Sequence of chain 32.F:
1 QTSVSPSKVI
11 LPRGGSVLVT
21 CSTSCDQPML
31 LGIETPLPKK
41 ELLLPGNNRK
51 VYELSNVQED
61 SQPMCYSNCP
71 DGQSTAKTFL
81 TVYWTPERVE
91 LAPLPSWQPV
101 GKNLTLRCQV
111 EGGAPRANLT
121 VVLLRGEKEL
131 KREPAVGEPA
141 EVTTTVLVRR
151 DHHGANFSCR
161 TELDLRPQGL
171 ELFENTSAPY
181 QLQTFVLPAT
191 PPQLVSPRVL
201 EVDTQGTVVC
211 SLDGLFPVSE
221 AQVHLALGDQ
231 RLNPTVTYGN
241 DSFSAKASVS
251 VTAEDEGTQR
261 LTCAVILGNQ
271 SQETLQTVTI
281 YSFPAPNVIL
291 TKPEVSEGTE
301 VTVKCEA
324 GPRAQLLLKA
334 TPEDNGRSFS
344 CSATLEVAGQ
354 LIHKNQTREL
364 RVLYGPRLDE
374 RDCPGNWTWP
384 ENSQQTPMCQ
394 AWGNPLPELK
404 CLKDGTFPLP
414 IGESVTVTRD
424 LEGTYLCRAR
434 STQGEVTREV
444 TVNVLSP

A small-molecule ligand and the protein it binds are described below.
Small molecule (SMILES): CC(=O)N[C@@H]1[C@@H](O)[C@H](O)[C@@H](CO)O[C@H]1O

Binding-site contacts:
Ligand atom O7 contacts residue GLY239 of chain 32.F at 3.6 Å.
Ligand atom C7 contacts residue ASN240 of chain 32.F at 3.2 Å.
Ligand atom N2 contacts residue ASN240 of chain 32.F at 2.8 Å (h-bond).
Ligand atom C3 contacts residue ASN240 of chain 32.F at 3.7 Å.
Ligand atom C5 contacts residue ASN240 of chain 32.F at 3.7 Å.
Ligand atom O5 contacts residue ASN240 of chain 32.F at 2.4 Å (h-bond).
Ligand atom C4 contacts residue ASN240 of chain 32.F at 4.3 Å.
Ligand atom O7 contacts residue ASN240 of chain 32.F at 3.0 Å (h-bond).
Ligand atom C8 contacts residue ASN240 of chain 32.F at 3.9 Å.
Ligand atom C2 contacts residue ASN240 of chain 32.F at 2.5 Å.
Ligand atom C1 contacts residue ASN240 of chain 32.F at 1.5 Å.